This protein binds this small molecule.
Small molecule (SMILES): CS(=O)(=O)N1CCC(NC(=O)NC23CC4CC(CC(C4)C2)C3)CC1

Sequence of chain 2.A:
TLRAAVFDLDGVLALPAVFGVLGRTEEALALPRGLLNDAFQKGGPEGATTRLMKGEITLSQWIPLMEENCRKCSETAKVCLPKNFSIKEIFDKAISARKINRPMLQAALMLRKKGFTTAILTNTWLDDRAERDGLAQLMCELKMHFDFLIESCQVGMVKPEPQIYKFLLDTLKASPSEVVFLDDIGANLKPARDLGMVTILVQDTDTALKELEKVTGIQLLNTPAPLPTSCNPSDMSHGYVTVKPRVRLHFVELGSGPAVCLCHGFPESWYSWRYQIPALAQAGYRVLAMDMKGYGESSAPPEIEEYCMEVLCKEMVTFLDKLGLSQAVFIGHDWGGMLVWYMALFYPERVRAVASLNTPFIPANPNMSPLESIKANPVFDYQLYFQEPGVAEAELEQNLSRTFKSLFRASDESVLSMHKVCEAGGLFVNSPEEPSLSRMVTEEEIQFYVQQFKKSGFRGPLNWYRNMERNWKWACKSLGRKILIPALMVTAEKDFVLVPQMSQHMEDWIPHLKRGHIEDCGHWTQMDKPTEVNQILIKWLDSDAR

Binding-site contacts:
Ligand atom C7 contacts residue ASP336 of chain 2.A at 3.5 Å.
Ligand atom C23 contacts residue MET420 of chain 2.A at 3.7 Å (hydrophobic).
Ligand atom C15 contacts residue TYR467 of chain 2.A at 4.0 Å (hydrophobic).
Ligand atom O13 contacts residue TYR384 of chain 2.A at 2.5 Å (h-bond).
Ligand atom C8 contacts residue TYR384 of chain 2.A at 4.0 Å (hydrophobic).
Ligand atom C19 contacts residue TRP526 of chain 2.A at 3.6 Å (hydrophobic).
Ligand atom C20 contacts residue TRP526 of chain 2.A at 3.8 Å (hydrophobic).
Ligand atom C12 contacts residue TYR384 of chain 2.A at 3.2 Å (hydrophobic).
Ligand atom C22 contacts residue PHE388 of chain 2.A at 4.0 Å (hydrophobic).
Ligand atom S2 contacts residue MET340 of chain 2.A at 4.1 Å.
Ligand atom C12 contacts residue ASP336 of chain 2.A at 3.2 Å.
Ligand atom C20 contacts residue HIS525 of chain 2.A at 3.7 Å.
Ligand atom C8 contacts residue ASP336 of chain 2.A at 3.6 Å.
Ligand atom N14 contacts residue TYR384 of chain 2.A at 4.0 Å.
Ligand atom N14 contacts residue ASP336 of chain 2.A at 3.0 Å (salt-bridge).
Ligand atom N11 contacts residue TYR467 of chain 2.A at 3.8 Å.
Ligand atom C24 contacts residue PHE388 of chain 2.A at 4.0 Å (hydrophobic).
Ligand atom C21 contacts residue LEU409 of chain 2.A at 3.6 Å (hydrophobic).
Ligand atom C17 contacts residue MET420 of chain 2.A at 3.3 Å (hydrophobic).
Ligand atom C10 contacts residue GLN385 of chain 2.A at 3.3 Å.
Ligand atom C16 contacts residue TYR384 of chain 2.A at 3.9 Å (hydrophobic).
Ligand atom C24 contacts residue TYR384 of chain 2.A at 3.7 Å (hydrophobic).
Ligand atom C6 contacts residue TRP337 of chain 2.A at 3.6 Å (hydrophobic).
Ligand atom N11 contacts residue TYR384 of chain 2.A at 3.9 Å.
Ligand atom C24 contacts residue PHE268 of chain 2.A at 3.8 Å (hydrophobic).
Ligand atom O4 contacts residue THR361 of chain 2.A at 3.4 Å.
Ligand atom C12 contacts residue TYR467 of chain 2.A at 3.1 Å (hydrophobic).
Ligand atom C23 contacts residue TYR384 of chain 2.A at 4.0 Å (hydrophobic).
Ligand atom C20 contacts residue PHE268 of chain 2.A at 3.4 Å (hydrophobic).
Ligand atom C9 contacts residue TYR384 of chain 2.A at 3.4 Å (hydrophobic).
Ligand atom C9 contacts residue LEU500 of chain 2.A at 4.0 Å (hydrophobic).
Ligand atom C7 contacts residue TRP337 of chain 2.A at 3.8 Å (hydrophobic).
Ligand atom N11 contacts residue ASP336 of chain 2.A at 2.5 Å (salt-bridge).
Ligand atom O13 contacts residue TYR467 of chain 2.A at 2.6 Å (h-bond).
Ligand atom O4 contacts residue MET340 of chain 2.A at 3.1 Å (h-bond).
Ligand atom O3 contacts residue PHE382 of chain 2.A at 3.9 Å.
Ligand atom C24 contacts residue TYR467 of chain 2.A at 3.2 Å (hydrophobic).
Ligand atom N14 contacts residue TYR467 of chain 2.A at 3.6 Å.
Ligand atom C9 contacts residue GLN385 of chain 2.A at 3.7 Å.
Ligand atom C1 contacts residue MET340 of chain 2.A at 4.0 Å (hydrophobic).